Sequence of chain 1.A:
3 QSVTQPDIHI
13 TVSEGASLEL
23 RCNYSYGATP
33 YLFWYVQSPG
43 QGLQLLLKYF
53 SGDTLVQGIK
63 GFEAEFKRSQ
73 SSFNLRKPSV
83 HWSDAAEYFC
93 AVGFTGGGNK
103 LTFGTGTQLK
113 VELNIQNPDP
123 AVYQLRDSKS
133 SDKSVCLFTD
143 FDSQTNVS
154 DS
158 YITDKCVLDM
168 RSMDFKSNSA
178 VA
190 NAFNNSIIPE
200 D

Sequence of chain 1.C:
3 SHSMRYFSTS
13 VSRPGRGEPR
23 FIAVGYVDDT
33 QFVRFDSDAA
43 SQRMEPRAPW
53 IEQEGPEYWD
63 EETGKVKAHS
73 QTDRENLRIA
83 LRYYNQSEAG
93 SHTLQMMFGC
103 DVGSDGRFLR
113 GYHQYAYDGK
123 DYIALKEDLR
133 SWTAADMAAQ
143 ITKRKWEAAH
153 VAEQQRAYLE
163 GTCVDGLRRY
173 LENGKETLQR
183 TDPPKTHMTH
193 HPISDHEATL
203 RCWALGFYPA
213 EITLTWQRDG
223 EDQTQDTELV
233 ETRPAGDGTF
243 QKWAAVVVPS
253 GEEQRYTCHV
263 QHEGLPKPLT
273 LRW

A protein and the small-molecule ligand that binds it are described below.
Small molecule (SMILES): CC(C)C[C@H](NC(=O)[C@@H]1CCCN1C(=O)[C@H](Cc1ccc(O)cc1)NC(=O)[C@@H](N)CCCN=C(N)N)C(=O)N[C@H](C(=O)N[C@@H](Cc1ccccc1)C(=O)NCC(=O)N[C@@H](CC1=CN=C2C=CC=CC12)C(=O)O)[C@@H](C)O

Binding-site contacts:
Ligand atom NH1 contacts residue GLU64 of chain 1.C at 2.9 Å (salt-bridge).
Ligand atom CG contacts residue ASN78 of chain 1.C at 3.0 Å.
Ligand atom CB contacts residue THR144 of chain 1.C at 3.2 Å.
Ligand atom CZ2 contacts residue ASN78 of chain 1.C at 3.3 Å.
Ligand atom O contacts residue TYR160 of chain 1.C at 2.5 Å (h-bond).
Ligand atom CH2 contacts residue ASN78 of chain 1.C at 3.3 Å.
Ligand atom O contacts residue TYR85 of chain 1.C at 3.1 Å (h-bond).
Ligand atom N contacts residue TYR8 of chain 1.C at 3.2 Å (h-bond).
Ligand atom CE3 contacts residue ASN78 of chain 1.C at 3.0 Å.
Ligand atom N contacts residue TYR172 of chain 1.C at 3.0 Å (h-bond).
Ligand atom O contacts residue TRP148 of chain 1.C at 2.5 Å (h-bond).
Ligand atom CD1 contacts residue TYR33 of chain 1.A at 3.1 Å (hydrophobic).
Ligand atom OG1 contacts residue HIS71 of chain 1.C at 3.1 Å (h-bond).
Ligand atom N contacts residue ARG98 of chain 1.B at 3.2 Å (salt-bridge).
Ligand atom CZ contacts residue GLU64 of chain 1.C at 3.3 Å.
Ligand atom CD1 contacts residue ASN78 of chain 1.C at 3.1 Å.
Ligand atom CD1 contacts residue ARG98 of chain 1.B at 3.1 Å.
Ligand atom NH2 contacts residue GLU63 of chain 1.C at 2.8 Å (salt-bridge).
Ligand atom CD1 contacts residue TRP148 of chain 1.C at 3.3 Å (hydrophobic).
Ligand atom NH1 contacts residue GLY98 of chain 1.A at 2.6 Å (h-bond).
Ligand atom CZ3 contacts residue ASN78 of chain 1.C at 3.2 Å.
Ligand atom CG contacts residue PHE100 of chain 1.C at 3.3 Å (hydrophobic).
Ligand atom CB contacts residue GLU64 of chain 1.C at 3.2 Å.
Ligand atom N contacts residue ASN78 of chain 1.C at 3.2 Å (h-bond).
Ligand atom NH1 contacts residue GLY99 of chain 1.A at 3.4 Å.
Ligand atom CD1 contacts residue GLN156 of chain 1.C at 3.2 Å.
Ligand atom NH1 contacts residue LYS67 of chain 1.C at 3.2 Å (salt-bridge).
Ligand atom O contacts residue LYS67 of chain 1.C at 2.5 Å (salt-bridge).
Ligand atom CB contacts residue HIS71 of chain 1.C at 3.1 Å.
Ligand atom N contacts residue GLU64 of chain 1.C at 2.7 Å (salt-bridge).
Ligand atom N contacts residue LYS67 of chain 1.C at 3.2 Å (salt-bridge).
Ligand atom CG contacts residue TYR160 of chain 1.C at 3.2 Å (hydrophobic).
Ligand atom CD2 contacts residue ASN78 of chain 1.C at 2.9 Å.
Ligand atom CD1 contacts residue ASN101 of chain 1.A at 3.2 Å.
Ligand atom CG2 contacts residue HIS71 of chain 1.C at 2.8 Å.
Ligand atom CE2 contacts residue ASN78 of chain 1.C at 3.1 Å.
Ligand atom OH contacts residue HIS71 of chain 1.C at 2.6 Å.
Ligand atom OXT contacts residue LYS147 of chain 1.C at 2.5 Å (salt-bridge).
Ligand atom CB contacts residue GLU64 of chain 1.C at 3.3 Å.
Ligand atom CD2 contacts residue ASN101 of chain 1.A at 2.6 Å.

Sequence of chain 1.B:
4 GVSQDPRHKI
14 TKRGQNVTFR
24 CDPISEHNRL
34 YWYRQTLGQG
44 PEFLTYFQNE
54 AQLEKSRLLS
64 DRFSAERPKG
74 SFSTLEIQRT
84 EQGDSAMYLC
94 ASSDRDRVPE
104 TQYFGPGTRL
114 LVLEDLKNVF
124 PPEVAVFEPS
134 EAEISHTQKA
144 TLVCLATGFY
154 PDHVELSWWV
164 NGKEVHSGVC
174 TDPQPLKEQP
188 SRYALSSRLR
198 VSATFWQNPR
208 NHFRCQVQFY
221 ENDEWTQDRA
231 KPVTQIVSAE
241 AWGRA